Sequence of chain 1.B:
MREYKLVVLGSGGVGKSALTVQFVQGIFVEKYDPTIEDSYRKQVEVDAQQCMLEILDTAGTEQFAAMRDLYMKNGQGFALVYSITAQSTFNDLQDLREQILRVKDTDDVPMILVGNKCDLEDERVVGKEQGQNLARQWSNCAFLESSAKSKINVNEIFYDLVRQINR

Binding-site contacts:
Ligand atom O2B contacts residue MG1 of chain 1.G at 2.0 Å.
Ligand atom O1G contacts residue PRO34 of chain 1.B at 3.2 Å.
Ligand atom O1B contacts residue LYS16 of chain 1.B at 2.7 Å (salt-bridge).
Ligand atom O1B contacts residue GLY15 of chain 1.B at 3.1 Å (h-bond).
Ligand atom O6 contacts residue ALA148 of chain 1.B at 2.9 Å (h-bond).
Ligand atom N2 contacts residue ASP119 of chain 1.B at 2.9 Å (salt-bridge).
Ligand atom O3' contacts residue GLU30 of chain 1.B at 2.8 Å (salt-bridge).
Ligand atom N2 contacts residue LYS149 of chain 1.B at 3.5 Å.
Ligand atom O2A contacts residue GLY15 of chain 1.B at 3.4 Å.
Ligand atom O6 contacts residue ASN116 of chain 1.B at 3.4 Å (h-bond).
Ligand atom O2A contacts residue ALA18 of chain 1.B at 2.8 Å (h-bond).
Ligand atom O6 contacts residue LYS117 of chain 1.B at 3.4 Å.
Ligand atom O3G contacts residue THR35 of chain 1.B at 2.9 Å (h-bond).
Ligand atom O3G contacts residue MG1 of chain 1.G at 2.0 Å.
Ligand atom O2B contacts residue SER17 of chain 1.B at 2.9 Å (h-bond).
Ligand atom O2G contacts residue LYS16 of chain 1.B at 2.7 Å (salt-bridge).
Ligand atom O2' contacts residue VAL29 of chain 1.B at 2.7 Å (h-bond).
Ligand atom N1 contacts residue ASP119 of chain 1.B at 2.7 Å (salt-bridge).
Ligand atom N7 contacts residue ASN116 of chain 1.B at 3.4 Å (h-bond).
Ligand atom C8 contacts residue ALA18 of chain 1.B at 3.5 Å (hydrophobic).
Ligand atom O2A contacts residue SER17 of chain 1.B at 3.3 Å (h-bond).
Ligand atom O2G contacts residue GLY12 of chain 1.B at 3.4 Å.
Ligand atom O2' contacts residue GLU30 of chain 1.B at 3.3 Å (salt-bridge).
Ligand atom O6 contacts residue ASP119 of chain 1.B at 3.5 Å (salt-bridge).
Ligand atom O2G contacts residue GLY60 of chain 1.B at 3.0 Å (h-bond).
Ligand atom N2 contacts residue LEU120 of chain 1.B at 3.5 Å.
Ligand atom C2' contacts residue VAL29 of chain 1.B at 3.5 Å (hydrophobic).
Ligand atom O6 contacts residue LYS149 of chain 1.B at 3.5 Å (salt-bridge).
Ligand atom O4' contacts residue LYS117 of chain 1.B at 3.1 Å (salt-bridge).
Ligand atom O6 contacts residue SER147 of chain 1.B at 3.4 Å (h-bond).
Ligand atom O2' contacts residue PHE28 of chain 1.B at 3.3 Å.
Ligand atom N3B contacts residue MG1 of chain 1.G at 3.4 Å.
Ligand atom O1G contacts residue THR61 of chain 1.B at 2.6 Å (h-bond).
Ligand atom O3A contacts residue GLY15 of chain 1.B at 3.1 Å (h-bond).
Ligand atom N3B contacts residue GLY13 of chain 1.B at 3.1 Å (h-bond).
Ligand atom PB contacts residue MG1 of chain 1.G at 3.2 Å.
Ligand atom O2G contacts residue THR61 of chain 1.B at 3.0 Å (h-bond).
Ligand atom O1B contacts residue VAL14 of chain 1.B at 3.2 Å (h-bond).
Ligand atom PG contacts residue THR61 of chain 1.B at 3.6 Å.
Ligand atom PG contacts residue MG1 of chain 1.G at 3.2 Å.

A protein and the small-molecule ligand that binds it are described below.
Small molecule (SMILES): Nc1nc2c(ncn2[C@@H]2O[C@H](CO[P](=O)(O)O[P](=O)(O)NP(=O)(O)O)[C@@H](O)[C@H]2O)c(=O)[nH]1